A protein and the small-molecule ligand that binds it are described below.
Small molecule (SMILES): CCCC[C@](C)(CO)Nc1nc(N)nc2cc(F)cnc12

Sequence of chain 1.C:
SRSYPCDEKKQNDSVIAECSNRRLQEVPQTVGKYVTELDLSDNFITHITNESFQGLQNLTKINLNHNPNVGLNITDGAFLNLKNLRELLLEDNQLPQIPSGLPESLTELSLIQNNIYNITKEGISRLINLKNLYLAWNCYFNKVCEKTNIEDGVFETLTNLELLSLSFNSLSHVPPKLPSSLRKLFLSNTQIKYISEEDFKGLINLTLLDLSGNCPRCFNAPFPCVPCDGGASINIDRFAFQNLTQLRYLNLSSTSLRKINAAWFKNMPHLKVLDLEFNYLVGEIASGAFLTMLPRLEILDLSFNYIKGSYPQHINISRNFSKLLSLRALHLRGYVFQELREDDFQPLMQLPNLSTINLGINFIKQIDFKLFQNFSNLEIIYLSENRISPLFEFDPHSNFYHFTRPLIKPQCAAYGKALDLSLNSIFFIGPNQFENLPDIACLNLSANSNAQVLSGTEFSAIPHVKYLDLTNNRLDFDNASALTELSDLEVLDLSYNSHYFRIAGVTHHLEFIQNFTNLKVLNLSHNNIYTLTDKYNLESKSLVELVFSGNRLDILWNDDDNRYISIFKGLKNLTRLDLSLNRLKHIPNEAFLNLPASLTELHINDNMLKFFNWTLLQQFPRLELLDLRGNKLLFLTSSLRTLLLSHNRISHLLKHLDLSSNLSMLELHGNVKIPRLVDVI

Binding-site contacts:
Ligand atom C13 contacts residue THR552 of chain 1.D at 3.9 Å.
Ligand atom N08 contacts residue ASP521 of chain 1.D at 3.0 Å (salt-bridge).
Ligand atom C20 contacts residue ASP521 of chain 1.D at 3.6 Å.
Ligand atom C07 contacts residue ASP521 of chain 1.D at 3.6 Å.
Ligand atom C15 contacts residue GLY550 of chain 1.D at 3.8 Å.
Ligand atom C19 contacts residue PHE383 of chain 1.C at 3.6 Å (hydrophobic).
Ligand atom C18 contacts residue TYR331 of chain 1.C at 3.6 Å (hydrophobic).
Ligand atom C16 contacts residue ILE327 of chain 1.C at 3.7 Å (hydrophobic).
Ligand atom C15 contacts residue TYR326 of chain 1.C at 3.9 Å (hydrophobic).
Ligand atom C12 contacts residue GLY550 of chain 1.D at 3.5 Å.
Ligand atom F21 contacts residue PHE383 of chain 1.C at 3.9 Å.
Ligand atom C07 contacts residue THR552 of chain 1.D at 3.8 Å.
Ligand atom C01 contacts residue PHE383 of chain 1.C at 3.5 Å (hydrophobic).
Ligand atom N04 contacts residue PHE383 of chain 1.C at 3.2 Å.
Ligand atom O14 contacts residue ASP523 of chain 1.D at 3.1 Å (salt-bridge).
Ligand atom C16 contacts residue GLY329 of chain 1.C at 3.7 Å.
Ligand atom F21 contacts residue TYR331 of chain 1.C at 3.4 Å.
Ligand atom N06 contacts residue ASP523 of chain 1.D at 3.8 Å.
Ligand atom C12 contacts residue TYR326 of chain 1.C at 3.6 Å (hydrophobic).
Ligand atom N05 contacts residue THR552 of chain 1.D at 3.5 Å (h-bond).
Ligand atom C07 contacts residue PHE383 of chain 1.C at 3.6 Å (hydrophobic).
Ligand atom C16 contacts residue TYR326 of chain 1.C at 3.5 Å (hydrophobic).
Ligand atom C02 contacts residue ASP523 of chain 1.D at 3.8 Å.
Ligand atom C07 contacts residue ASP523 of chain 1.D at 3.3 Å.
Ligand atom C20 contacts residue PHE383 of chain 1.C at 3.5 Å (hydrophobic).
Ligand atom N04 contacts residue ASP523 of chain 1.D at 3.8 Å.
Ligand atom N08 contacts residue ASP523 of chain 1.D at 3.4 Å.
Ligand atom N08 contacts residue THR552 of chain 1.D at 3.0 Å (h-bond).
Ligand atom O14 contacts residue GLY329 of chain 1.C at 3.8 Å.
Ligand atom N05 contacts residue ASP523 of chain 1.D at 3.0 Å (salt-bridge).
Ligand atom C11 contacts residue VAL356 of chain 1.C at 3.6 Å (hydrophobic).
Ligand atom C02 contacts residue PHE383 of chain 1.C at 3.7 Å (hydrophobic).
Ligand atom C15 contacts residue VAL356 of chain 1.C at 3.8 Å (hydrophobic).
Ligand atom C10 contacts residue TYR326 of chain 1.C at 3.6 Å (hydrophobic).
Ligand atom C13 contacts residue ASP523 of chain 1.D at 3.5 Å.
Ligand atom N17 contacts residue VAL356 of chain 1.C at 3.8 Å.
Ligand atom N04 contacts residue ASP521 of chain 1.D at 2.7 Å (salt-bridge).
Ligand atom C01 contacts residue ASP521 of chain 1.D at 3.6 Å.
Ligand atom C19 contacts residue TYR331 of chain 1.C at 3.9 Å (hydrophobic).
Ligand atom C03 contacts residue ASP523 of chain 1.D at 3.3 Å.

Sequence of chain 1.D:
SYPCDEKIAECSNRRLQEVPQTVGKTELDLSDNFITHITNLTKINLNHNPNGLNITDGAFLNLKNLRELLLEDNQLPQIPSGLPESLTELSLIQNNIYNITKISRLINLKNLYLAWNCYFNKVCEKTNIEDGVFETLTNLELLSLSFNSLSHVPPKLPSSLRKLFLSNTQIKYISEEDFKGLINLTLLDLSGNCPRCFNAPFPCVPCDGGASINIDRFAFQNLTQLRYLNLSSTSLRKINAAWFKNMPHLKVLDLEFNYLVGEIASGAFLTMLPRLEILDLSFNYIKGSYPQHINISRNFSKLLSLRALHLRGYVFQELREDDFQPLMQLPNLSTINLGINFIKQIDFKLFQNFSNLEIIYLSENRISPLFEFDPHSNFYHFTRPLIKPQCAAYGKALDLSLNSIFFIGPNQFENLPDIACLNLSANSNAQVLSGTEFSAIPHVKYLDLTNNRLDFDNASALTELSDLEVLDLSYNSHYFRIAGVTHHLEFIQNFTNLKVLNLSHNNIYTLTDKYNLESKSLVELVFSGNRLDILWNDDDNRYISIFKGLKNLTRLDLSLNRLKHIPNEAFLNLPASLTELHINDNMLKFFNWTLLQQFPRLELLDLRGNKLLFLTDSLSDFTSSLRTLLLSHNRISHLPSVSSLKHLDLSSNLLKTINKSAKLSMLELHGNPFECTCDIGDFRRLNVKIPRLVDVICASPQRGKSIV